Binding-site contacts:
Ligand atom O6 contacts residue ARG55 of chain 1.A at 3.2 Å (salt-bridge).
Ligand atom C5 contacts residue TYR46 of chain 1.A at 3.7 Å (hydrophobic).
Ligand atom N2 contacts residue ASN43 of chain 1.A at 2.9 Å (h-bond).
Ligand atom C2 contacts residue THR51 of chain 1.A at 3.6 Å.
Ligand atom C8 contacts residue TYR46 of chain 1.A at 3.4 Å (hydrophobic).
Ligand atom C1 contacts residue ASN43 of chain 1.A at 1.4 Å.
Ligand atom C3 contacts residue GLY49 of chain 1.A at 4.3 Å.
Ligand atom O2 contacts residue SER48 of chain 1.A at 3.7 Å.
Ligand atom C4 contacts residue SER48 of chain 1.A at 4.3 Å.
Ligand atom C1 contacts residue TYR46 of chain 1.A at 3.9 Å (hydrophobic).
Ligand atom C3 contacts residue ASN43 of chain 1.A at 3.7 Å.
Ligand atom O5 contacts residue ASN43 of chain 1.A at 2.4 Å (h-bond).
Ligand atom C2 contacts residue ASN43 of chain 1.A at 2.4 Å.
Ligand atom O2 contacts residue TYR46 of chain 1.A at 3.9 Å.
Ligand atom C4 contacts residue ASN43 of chain 1.A at 4.2 Å.
Ligand atom O3 contacts residue THR51 of chain 1.A at 2.9 Å (h-bond).
Ligand atom O3 contacts residue ASP50 of chain 1.A at 2.9 Å (salt-bridge).
Ligand atom C3 contacts residue THR51 of chain 1.A at 3.6 Å.
Ligand atom O3 contacts residue SER48 of chain 1.A at 2.8 Å (h-bond).
Ligand atom O4 contacts residue ASP50 of chain 1.A at 3.8 Å.
Ligand atom O4 contacts residue ARG90 of chain 1.A at 3.8 Å.
Ligand atom C7 contacts residue ASN43 of chain 1.A at 3.4 Å.
Ligand atom C4 contacts residue ASP50 of chain 1.A at 4.3 Å.
Ligand atom C6 contacts residue ARG90 of chain 1.A at 3.8 Å.
Ligand atom O3 contacts residue GLY49 of chain 1.A at 3.5 Å.
Ligand atom C6 contacts residue TYR46 of chain 1.A at 3.8 Å (hydrophobic).
Ligand atom C2 contacts residue SER48 of chain 1.A at 4.4 Å.
Ligand atom O7 contacts residue THR51 of chain 1.A at 4.0 Å.
Ligand atom O7 contacts residue ASN43 of chain 1.A at 3.6 Å.
Ligand atom C3 contacts residue ASP50 of chain 1.A at 3.4 Å.
Ligand atom C3 contacts residue SER48 of chain 1.A at 3.9 Å.
Ligand atom C5 contacts residue ASN43 of chain 1.A at 3.6 Å.
Ligand atom C6 contacts residue ILE53 of chain 1.A at 4.0 Å (hydrophobic).
Ligand atom O5 contacts residue TYR46 of chain 1.A at 4.1 Å.
Ligand atom C4 contacts residue GLY49 of chain 1.A at 4.0 Å.
Ligand atom O2 contacts residue THR51 of chain 1.A at 4.1 Å.
Ligand atom C7 contacts residue TYR46 of chain 1.A at 4.1 Å (hydrophobic).
Ligand atom O7 contacts residue TYR46 of chain 1.A at 4.3 Å.
Ligand atom O4 contacts residue GLY49 of chain 1.A at 3.5 Å.
Ligand atom O6 contacts residue ARG90 of chain 1.A at 3.8 Å.

A small-molecule ligand and the protein it binds are described below.
Small molecule (SMILES): CC(=O)N[C@H]1[C@H](O[C@H]2[C@H](O)[C@@H](NC(C)=O)CO[C@@H]2CO)O[C@H](CO)[C@@H](O[C@@H]2O[C@H](CO[C@H]3O[C@H](CO[C@H]4O[C@H](CO)[C@@H](O)[C@H](O)[C@@H]4O[C@H]4O[C@H](CO)[C@@H](O)[C@H](O)[C@@H]4O)[C@@H](O)[C@H](O[C@H]4O[C@H](CO)[C@@H](O)[C@H](O)[C@@H]4O)[C@@H]3O)[C@@H](O)[C@H](O)[C@@H]2O)[C@@H]1O

Sequence of chain 1.A:
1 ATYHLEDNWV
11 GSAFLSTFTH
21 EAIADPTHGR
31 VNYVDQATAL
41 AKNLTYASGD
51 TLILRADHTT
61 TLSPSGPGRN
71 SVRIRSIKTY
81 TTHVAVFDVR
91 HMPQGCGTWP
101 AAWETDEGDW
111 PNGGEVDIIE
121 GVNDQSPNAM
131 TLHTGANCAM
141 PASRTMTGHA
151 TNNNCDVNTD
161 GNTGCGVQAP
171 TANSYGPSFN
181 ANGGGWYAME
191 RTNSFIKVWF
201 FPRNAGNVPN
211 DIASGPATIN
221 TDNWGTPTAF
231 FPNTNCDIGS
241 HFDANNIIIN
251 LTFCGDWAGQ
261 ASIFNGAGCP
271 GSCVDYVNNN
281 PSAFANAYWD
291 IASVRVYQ